This protein binds this small molecule.
Small molecule (SMILES): CC(=O)N[C@H]1[C@H](O[C@H]2[C@H](O)[C@@H](NC(C)=O)CO[C@@H]2CO)O[C@H](CO)[C@@H](O[C@@H]2O[C@H](CO)[C@@H](O)[C@H](O)[C@@H]2O)[C@@H]1O

Sequence of chain 22.E:
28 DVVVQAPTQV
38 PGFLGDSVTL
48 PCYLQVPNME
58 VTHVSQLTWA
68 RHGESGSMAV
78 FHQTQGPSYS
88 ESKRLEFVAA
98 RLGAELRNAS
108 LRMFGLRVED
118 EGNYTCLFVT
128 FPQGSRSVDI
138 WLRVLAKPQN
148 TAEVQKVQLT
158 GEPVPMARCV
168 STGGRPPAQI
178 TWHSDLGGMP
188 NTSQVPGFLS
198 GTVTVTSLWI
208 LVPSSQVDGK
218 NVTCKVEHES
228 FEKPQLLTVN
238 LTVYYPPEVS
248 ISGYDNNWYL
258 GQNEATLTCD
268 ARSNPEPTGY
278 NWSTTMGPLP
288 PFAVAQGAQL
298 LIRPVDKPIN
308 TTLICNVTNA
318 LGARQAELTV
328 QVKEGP

Binding-site contacts:
Ligand atom O5 contacts residue ASN105 of chain 22.E at 2.4 Å (h-bond).
Ligand atom C8 contacts residue TYR50 of chain 22.E at 4.1 Å (hydrophobic).
Ligand atom C2 contacts residue ASN105 of chain 22.E at 2.5 Å.
Ligand atom C4 contacts residue ASN105 of chain 22.E at 4.3 Å.
Ligand atom C1 contacts residue ASN105 of chain 22.E at 1.4 Å.
Ligand atom O5 contacts residue VAL95 of chain 22.E at 4.5 Å.
Ligand atom O6 contacts residue ALA96 of chain 22.E at 4.3 Å.
Ligand atom C5 contacts residue VAL95 of chain 22.E at 4.5 Å (hydrophobic).
Ligand atom N2 contacts residue ASN105 of chain 22.E at 2.9 Å (h-bond).
Ligand atom O5 contacts residue ALA96 of chain 22.E at 4.5 Å.
Ligand atom C7 contacts residue ASN105 of chain 22.E at 3.6 Å.
Ligand atom C6 contacts residue VAL95 of chain 22.E at 3.6 Å (hydrophobic).
Ligand atom C5 contacts residue ASN105 of chain 22.E at 3.6 Å.
Ligand atom O7 contacts residue ASN105 of chain 22.E at 4.0 Å.
Ligand atom O6 contacts residue VAL95 of chain 22.E at 2.9 Å (h-bond).
Ligand atom C3 contacts residue ASN105 of chain 22.E at 3.8 Å.
Ligand atom C8 contacts residue PRO48 of chain 22.E at 4.4 Å (hydrophobic).